A protein and the small-molecule ligand that binds it are described below.
Small molecule (SMILES): CC(=O)N[C@@H]1[C@@H](O)[C@H](O)[C@@H](CO)O[C@H]1O

Sequence of chain 1.A:
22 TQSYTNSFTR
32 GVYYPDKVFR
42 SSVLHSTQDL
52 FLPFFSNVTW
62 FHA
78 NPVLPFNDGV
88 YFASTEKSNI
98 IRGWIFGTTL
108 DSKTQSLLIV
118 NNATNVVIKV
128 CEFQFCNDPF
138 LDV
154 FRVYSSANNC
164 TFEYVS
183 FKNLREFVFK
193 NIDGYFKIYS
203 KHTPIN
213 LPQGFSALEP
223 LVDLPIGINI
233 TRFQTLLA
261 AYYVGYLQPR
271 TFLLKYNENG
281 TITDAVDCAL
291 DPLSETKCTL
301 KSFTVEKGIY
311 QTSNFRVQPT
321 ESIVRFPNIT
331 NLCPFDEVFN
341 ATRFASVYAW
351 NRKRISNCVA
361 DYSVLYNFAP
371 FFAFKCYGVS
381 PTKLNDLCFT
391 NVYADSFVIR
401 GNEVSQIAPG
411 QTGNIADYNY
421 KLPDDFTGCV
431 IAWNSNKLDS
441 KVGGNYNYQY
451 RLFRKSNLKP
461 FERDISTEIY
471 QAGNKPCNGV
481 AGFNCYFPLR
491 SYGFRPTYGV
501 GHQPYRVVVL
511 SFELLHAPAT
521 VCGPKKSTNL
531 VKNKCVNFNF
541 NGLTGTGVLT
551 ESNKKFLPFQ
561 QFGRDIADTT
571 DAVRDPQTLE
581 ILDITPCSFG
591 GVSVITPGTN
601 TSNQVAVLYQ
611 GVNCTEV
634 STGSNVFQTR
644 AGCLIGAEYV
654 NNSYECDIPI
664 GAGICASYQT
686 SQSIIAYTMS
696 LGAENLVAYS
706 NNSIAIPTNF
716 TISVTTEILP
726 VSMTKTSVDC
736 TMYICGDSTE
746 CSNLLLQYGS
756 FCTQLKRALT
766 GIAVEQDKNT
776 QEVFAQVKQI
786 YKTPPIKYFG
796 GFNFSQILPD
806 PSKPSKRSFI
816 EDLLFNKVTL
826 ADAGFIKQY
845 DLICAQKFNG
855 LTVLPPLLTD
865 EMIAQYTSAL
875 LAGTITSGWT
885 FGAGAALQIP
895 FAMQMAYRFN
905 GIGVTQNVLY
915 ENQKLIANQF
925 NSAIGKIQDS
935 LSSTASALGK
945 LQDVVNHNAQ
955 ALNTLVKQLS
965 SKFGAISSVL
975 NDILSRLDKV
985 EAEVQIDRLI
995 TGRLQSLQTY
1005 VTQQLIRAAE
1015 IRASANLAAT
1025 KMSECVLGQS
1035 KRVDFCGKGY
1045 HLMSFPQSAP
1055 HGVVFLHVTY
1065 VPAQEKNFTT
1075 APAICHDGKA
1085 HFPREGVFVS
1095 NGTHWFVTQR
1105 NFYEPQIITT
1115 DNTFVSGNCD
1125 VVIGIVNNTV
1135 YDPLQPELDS

Binding-site contacts:
Ligand atom C2 contacts residue ASN328 of chain 1.A at 2.4 Å.
Ligand atom C1 contacts residue ASN328 of chain 1.A at 1.4 Å.
Ligand atom C4 contacts residue ASN328 of chain 1.A at 4.2 Å.
Ligand atom C3 contacts residue ASN328 of chain 1.A at 3.8 Å.
Ligand atom N2 contacts residue GLN577 of chain 1.A at 3.7 Å.
Ligand atom O5 contacts residue GLN577 of chain 1.A at 4.3 Å.
Ligand atom C8 contacts residue GLN577 of chain 1.A at 3.6 Å.
Ligand atom C7 contacts residue GLN577 of chain 1.A at 4.0 Å.
Ligand atom N2 contacts residue ASN328 of chain 1.A at 2.9 Å (h-bond).
Ligand atom O6 contacts residue ASN328 of chain 1.A at 3.7 Å.
Ligand atom C8 contacts residue ASN328 of chain 1.A at 4.3 Å.
Ligand atom C6 contacts residue ASN328 of chain 1.A at 4.4 Å.
Ligand atom C5 contacts residue GLN577 of chain 1.A at 4.3 Å.
Ligand atom O7 contacts residue ASN328 of chain 1.A at 2.7 Å (h-bond).
Ligand atom C1 contacts residue GLN577 of chain 1.A at 4.3 Å.
Ligand atom C7 contacts residue ASN328 of chain 1.A at 3.0 Å.
Ligand atom C5 contacts residue ASN328 of chain 1.A at 3.6 Å.
Ligand atom O5 contacts residue ASN328 of chain 1.A at 2.4 Å (h-bond).